Binding-site contacts:
Ligand atom C7 contacts residue THR156 of chain 1.B at 4.3 Å.
Ligand atom C8 contacts residue THR156 of chain 1.B at 3.8 Å.
Ligand atom C2 contacts residue ASN154 of chain 1.B at 2.3 Å.
Ligand atom N2 contacts residue THR156 of chain 1.B at 3.8 Å.
Ligand atom C6 contacts residue SER151 of chain 1.B at 4.4 Å.
Ligand atom C7 contacts residue ASN154 of chain 1.B at 3.9 Å.
Ligand atom C3 contacts residue ASN154 of chain 1.B at 3.7 Å.
Ligand atom C5 contacts residue THR156 of chain 1.B at 4.5 Å.
Ligand atom O6 contacts residue GLU150 of chain 1.B at 3.9 Å.
Ligand atom C6 contacts residue GLU150 of chain 1.B at 4.1 Å.
Ligand atom N2 contacts residue ASN154 of chain 1.B at 3.0 Å (h-bond).
Ligand atom C2 contacts residue THR156 of chain 1.B at 4.2 Å.
Ligand atom C5 contacts residue ASN154 of chain 1.B at 3.7 Å.
Ligand atom O3 contacts residue ASN154 of chain 1.B at 4.3 Å.
Ligand atom C1 contacts residue ASN154 of chain 1.B at 1.4 Å.
Ligand atom C1 contacts residue THR156 of chain 1.B at 3.4 Å.
Ligand atom C2 contacts residue GLU150 of chain 1.B at 4.4 Å.
Ligand atom C1 contacts residue GLU150 of chain 1.B at 3.6 Å.
Ligand atom C5 contacts residue GLU150 of chain 1.B at 4.2 Å.
Ligand atom C1 contacts residue SER151 of chain 1.B at 4.4 Å.
Ligand atom O5 contacts residue THR156 of chain 1.B at 4.2 Å.
Ligand atom C4 contacts residue ASN154 of chain 1.B at 4.2 Å.
Ligand atom C6 contacts residue ALA147 of chain 1.B at 3.4 Å (hydrophobic).
Ligand atom O5 contacts residue GLU150 of chain 1.B at 3.0 Å (salt-bridge).
Ligand atom O5 contacts residue ASN154 of chain 1.B at 2.4 Å (h-bond).
Ligand atom O7 contacts residue ASN154 of chain 1.B at 4.3 Å.
Ligand atom O6 contacts residue ALA147 of chain 1.B at 4.0 Å.
Ligand atom O5 contacts residue SER151 of chain 1.B at 4.1 Å.

This small molecule binds to this protein.
Small molecule (SMILES): CC(=O)N[C@@H]1[C@@H](O)[C@H](O)[C@@H](CO)O[C@H]1O

Sequence of chain 1.B:
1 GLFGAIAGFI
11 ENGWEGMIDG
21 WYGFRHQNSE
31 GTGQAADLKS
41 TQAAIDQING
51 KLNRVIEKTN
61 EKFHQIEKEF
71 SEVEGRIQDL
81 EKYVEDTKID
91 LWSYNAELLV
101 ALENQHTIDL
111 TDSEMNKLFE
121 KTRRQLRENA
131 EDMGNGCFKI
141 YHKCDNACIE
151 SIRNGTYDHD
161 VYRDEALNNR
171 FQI